Sequence of chain 1.H:
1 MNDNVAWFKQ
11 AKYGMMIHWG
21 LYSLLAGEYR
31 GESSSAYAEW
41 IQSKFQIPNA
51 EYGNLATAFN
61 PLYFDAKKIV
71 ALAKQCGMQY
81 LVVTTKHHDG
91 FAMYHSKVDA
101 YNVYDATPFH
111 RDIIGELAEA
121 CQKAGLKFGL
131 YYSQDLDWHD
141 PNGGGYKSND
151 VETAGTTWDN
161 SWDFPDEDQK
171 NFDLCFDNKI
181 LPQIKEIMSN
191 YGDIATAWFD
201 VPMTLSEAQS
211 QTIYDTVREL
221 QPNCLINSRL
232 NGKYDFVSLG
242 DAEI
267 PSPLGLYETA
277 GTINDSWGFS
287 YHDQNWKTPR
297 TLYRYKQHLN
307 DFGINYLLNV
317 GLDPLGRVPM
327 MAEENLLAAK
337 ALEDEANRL

Binding-site contacts:
Ligand atom C1 contacts residue ARG229 of chain 1.H at 4.2 Å.
Ligand atom C3 contacts residue ASP200 of chain 1.H at 4.4 Å.
Ligand atom C4 contacts residue GLU39 of chain 1.H at 4.0 Å.
Ligand atom C4 contacts residue TRP283 of chain 1.H at 3.8 Å (hydrophobic).
Ligand atom C4 contacts residue HIS18 of chain 1.H at 3.7 Å.
Ligand atom O3 contacts residue HIS87 of chain 1.H at 3.0 Å (h-bond).
Ligand atom C4 contacts residue HIS87 of chain 1.H at 4.0 Å.
Ligand atom O3 contacts residue GLU39 of chain 1.H at 3.1 Å (salt-bridge).
Ligand atom C3 contacts residue HIS88 of chain 1.H at 4.5 Å.
Ligand atom C1 contacts residue ASP200 of chain 1.H at 3.9 Å.
Ligand atom O4 contacts residue ASP200 of chain 1.H at 3.8 Å.
Ligand atom O3 contacts residue TRP40 of chain 1.H at 3.2 Å (h-bond).
Ligand atom O2 contacts residue TRP40 of chain 1.H at 3.0 Å (h-bond).
Ligand atom C3 contacts residue TRP283 of chain 1.H at 4.2 Å (hydrophobic).
Ligand atom C2 contacts residue HIS88 of chain 1.H at 3.8 Å.
Ligand atom C2 contacts residue ASP200 of chain 1.H at 3.5 Å.
Ligand atom C4 contacts residue ASP200 of chain 1.H at 4.4 Å.
Ligand atom C6 contacts residue TRP283 of chain 1.H at 3.6 Å (hydrophobic).
Ligand atom O1 contacts residue VAL201 of chain 1.H at 4.1 Å.
Ligand atom O4 contacts residue HIS87 of chain 1.H at 3.1 Å (h-bond).
Ligand atom C6 contacts residue HIS18 of chain 1.H at 4.2 Å.
Ligand atom C2 contacts residue TRP40 of chain 1.H at 4.0 Å (hydrophobic).
Ligand atom C5 contacts residue TRP283 of chain 1.H at 3.6 Å (hydrophobic).
Ligand atom O2 contacts residue ASP200 of chain 1.H at 4.2 Å.
Ligand atom O5 contacts residue ARG229 of chain 1.H at 3.9 Å.
Ligand atom O1 contacts residue ARG229 of chain 1.H at 3.2 Å (salt-bridge).
Ligand atom C3 contacts residue TRP40 of chain 1.H at 3.9 Å (hydrophobic).
Ligand atom O4 contacts residue TYR131 of chain 1.H at 3.9 Å.
Ligand atom C6 contacts residue TRP198 of chain 1.H at 4.4 Å (hydrophobic).
Ligand atom O4 contacts residue HIS18 of chain 1.H at 3.0 Å (h-bond).
Ligand atom C3 contacts residue TYR37 of chain 1.H at 4.4 Å (hydrophobic).
Ligand atom O2 contacts residue HIS88 of chain 1.H at 3.4 Å (h-bond).
Ligand atom O3 contacts residue HIS88 of chain 1.H at 3.8 Å.
Ligand atom O5 contacts residue ASP200 of chain 1.H at 3.8 Å.
Ligand atom O1 contacts residue ASP200 of chain 1.H at 3.8 Å.
Ligand atom C3 contacts residue GLU39 of chain 1.H at 3.6 Å.
Ligand atom C3 contacts residue HIS87 of chain 1.H at 4.0 Å.

A protein and the small-molecule ligand that binds it are described below.
Small molecule (SMILES): C[C@@H]1O[C@H](O)[C@@H](O)[C@H](O)[C@@H]1O